Binding-site contacts:
Ligand atom C15 contacts residue MET284 of chain 4.C at 3.6 Å (hydrophobic).
Ligand atom C contacts residue GLU311 of chain 4.C at 3.8 Å.
Ligand atom C22 contacts residue MET290 of chain 4.C at 4.0 Å (hydrophobic).
Ligand atom C23 contacts residue GLU311 of chain 4.C at 4.0 Å.
Ligand atom C7 contacts residue PRO27 of chain 1.C at 4.0 Å (hydrophobic).
Ligand atom C8 contacts residue SER336 of chain 1.C at 3.7 Å.
Ligand atom C21 contacts residue ALA146 of chain 4.C at 3.5 Å (hydrophobic).
Ligand atom BR1 contacts residue GLY339 of chain 1.C at 3.3 Å.
Ligand atom C18 contacts residue ALA146 of chain 4.C at 4.0 Å (hydrophobic).
Ligand atom C19 contacts residue IMP1 of chain 4.S at 3.4 Å.
Ligand atom C9 contacts residue SER336 of chain 1.C at 3.8 Å.
Ligand atom BR1 contacts residue VAL25 of chain 1.C at 4.0 Å.
Ligand atom C4 contacts residue ALA146 of chain 4.C at 3.8 Å (hydrophobic).
Ligand atom C14 contacts residue MET284 of chain 4.C at 4.0 Å (hydrophobic).
Ligand atom N1 contacts residue GLU311 of chain 4.C at 3.0 Å (salt-bridge).
Ligand atom C17 contacts residue IMP1 of chain 4.S at 4.0 Å.
Ligand atom C19 contacts residue ALA146 of chain 4.C at 3.8 Å (hydrophobic).
Ligand atom C13 contacts residue GLY285 of chain 4.C at 4.0 Å.
Ligand atom C20 contacts residue IMP1 of chain 4.S at 3.2 Å.
Ligand atom N2 contacts residue GLU311 of chain 4.C at 3.6 Å (salt-bridge).
Ligand atom C21 contacts residue THR203 of chain 4.C at 3.4 Å.
Ligand atom C16 contacts residue GLY285 of chain 4.C at 3.9 Å.
Ligand atom C21 contacts residue GLU311 of chain 4.C at 3.6 Å.
Ligand atom C6 contacts residue PRO27 of chain 1.C at 4.0 Å (hydrophobic).
Ligand atom C9 contacts residue GLU311 of chain 4.C at 3.7 Å.
Ligand atom C7 contacts residue HIS147 of chain 4.C at 4.0 Å.
Ligand atom C23 contacts residue MET290 of chain 4.C at 3.7 Å (hydrophobic).
Ligand atom C14 contacts residue GLY285 of chain 4.C at 3.7 Å.
Ligand atom C8 contacts residue TYR340 of chain 1.C at 3.8 Å (hydrophobic).
Ligand atom C15 contacts residue GLY285 of chain 4.C at 3.7 Å.
Ligand atom N1 contacts residue ALA146 of chain 4.C at 3.8 Å.
Ligand atom O contacts residue ALA146 of chain 4.C at 3.8 Å.
Ligand atom C23 contacts residue VAL309 of chain 4.C at 4.0 Å (hydrophobic).
Ligand atom C23 contacts residue GLY285 of chain 4.C at 3.8 Å.
Ligand atom C4 contacts residue GLU311 of chain 4.C at 3.8 Å.
Ligand atom C21 contacts residue IMP1 of chain 4.S at 3.3 Å.
Ligand atom BR1 contacts residue HIS147 of chain 4.C at 3.5 Å.
Ligand atom C9 contacts residue TYR340 of chain 1.C at 3.5 Å (hydrophobic).
Ligand atom C contacts residue ALA146 of chain 4.C at 3.9 Å (hydrophobic).
Ligand atom C21 contacts residue TYR340 of chain 1.C at 3.8 Å (hydrophobic).

Sequence of chain 1.C:
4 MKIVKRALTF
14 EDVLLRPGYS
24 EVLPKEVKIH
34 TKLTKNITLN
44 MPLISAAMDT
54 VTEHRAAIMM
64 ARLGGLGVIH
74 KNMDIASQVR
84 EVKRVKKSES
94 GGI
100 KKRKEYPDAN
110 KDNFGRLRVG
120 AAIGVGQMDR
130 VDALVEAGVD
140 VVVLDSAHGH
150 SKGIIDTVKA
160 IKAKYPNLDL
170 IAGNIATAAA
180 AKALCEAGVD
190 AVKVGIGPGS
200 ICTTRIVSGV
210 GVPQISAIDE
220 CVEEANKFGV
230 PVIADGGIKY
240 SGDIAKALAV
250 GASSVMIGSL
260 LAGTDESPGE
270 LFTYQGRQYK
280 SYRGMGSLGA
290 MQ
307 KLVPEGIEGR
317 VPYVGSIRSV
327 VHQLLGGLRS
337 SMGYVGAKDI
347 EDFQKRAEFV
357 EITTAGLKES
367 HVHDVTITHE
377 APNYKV

Sequence of chain 4.C:
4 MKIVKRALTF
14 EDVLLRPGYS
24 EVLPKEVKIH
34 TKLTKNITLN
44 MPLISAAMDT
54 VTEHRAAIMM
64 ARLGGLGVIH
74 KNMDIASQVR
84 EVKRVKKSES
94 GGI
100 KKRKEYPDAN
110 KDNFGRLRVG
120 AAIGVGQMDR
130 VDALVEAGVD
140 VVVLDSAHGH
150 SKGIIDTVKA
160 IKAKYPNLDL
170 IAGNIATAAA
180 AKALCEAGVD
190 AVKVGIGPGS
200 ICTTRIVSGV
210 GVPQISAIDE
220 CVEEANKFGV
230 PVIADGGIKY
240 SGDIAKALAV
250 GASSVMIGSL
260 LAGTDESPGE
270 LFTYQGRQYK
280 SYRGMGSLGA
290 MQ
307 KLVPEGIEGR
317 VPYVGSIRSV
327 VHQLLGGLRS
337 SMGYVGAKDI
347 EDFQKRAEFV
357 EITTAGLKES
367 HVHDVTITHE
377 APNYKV

The small molecule below binds the protein below.
Small molecule (SMILES): C=C(C)c1cccc(C(C)(C)NC(=O)Nc2ccc(Br)cc2)c1